Sequence of chain 3.D:
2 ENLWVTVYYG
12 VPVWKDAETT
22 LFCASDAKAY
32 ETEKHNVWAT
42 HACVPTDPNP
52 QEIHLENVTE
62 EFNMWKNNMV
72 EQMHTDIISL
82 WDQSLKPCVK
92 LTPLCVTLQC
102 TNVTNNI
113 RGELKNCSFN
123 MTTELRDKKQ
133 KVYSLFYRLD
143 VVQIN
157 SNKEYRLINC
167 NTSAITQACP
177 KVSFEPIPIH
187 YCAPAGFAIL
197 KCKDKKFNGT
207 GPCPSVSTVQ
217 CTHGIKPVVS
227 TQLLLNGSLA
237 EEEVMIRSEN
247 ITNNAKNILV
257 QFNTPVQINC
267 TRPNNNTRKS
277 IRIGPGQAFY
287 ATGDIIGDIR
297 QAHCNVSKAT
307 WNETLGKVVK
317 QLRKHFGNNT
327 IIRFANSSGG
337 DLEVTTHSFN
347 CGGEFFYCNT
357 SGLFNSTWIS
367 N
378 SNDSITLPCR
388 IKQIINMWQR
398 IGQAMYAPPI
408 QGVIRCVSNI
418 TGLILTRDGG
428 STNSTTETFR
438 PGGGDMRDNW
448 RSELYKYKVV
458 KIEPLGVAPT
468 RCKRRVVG

The protein below binds the small molecule below.
Small molecule (SMILES): CC(=O)N[C@H]1[C@H](O[C@H]2[C@H](O)[C@@H](NC(C)=O)CO[C@@H]2CO)O[C@H](CO)[C@@H](O[C@@H]2O[C@H](CO)[C@@H](O)[C@H](O)[C@@H]2O)[C@@H]1O

Binding-site contacts:
Ligand atom C2 contacts residue ASN105 of chain 3.A at 3.4 Å.
Ligand atom C5 contacts residue ASN107 of chain 3.A at 3.0 Å.
Ligand atom O3 contacts residue ASN107 of chain 3.A at 4.4 Å.
Ligand atom O7 contacts residue PRO58 of chain 3.C at 3.3 Å.
Ligand atom C7 contacts residue ASN105 of chain 3.A at 3.0 Å.
Ligand atom C7 contacts residue ARG106 of chain 3.A at 4.3 Å.
Ligand atom O6 contacts residue SER61 of chain 3.C at 4.2 Å.
Ligand atom C2 contacts residue ASN107 of chain 3.A at 2.8 Å.
Ligand atom O6 contacts residue GLU2 of chain 3.D at 3.4 Å (salt-bridge).
Ligand atom O3 contacts residue ASN105 of chain 3.A at 3.6 Å.
Ligand atom C5 contacts residue GLU2 of chain 3.D at 4.4 Å.
Ligand atom O6 contacts residue ASN107 of chain 3.A at 4.2 Å.
Ligand atom O6 contacts residue PRO62 of chain 3.C at 3.0 Å.
Ligand atom O7 contacts residue ASN107 of chain 3.A at 4.3 Å.
Ligand atom C5 contacts residue PRO62 of chain 3.C at 3.7 Å (hydrophobic).
Ligand atom O7 contacts residue ASN105 of chain 3.A at 4.0 Å.
Ligand atom C7 contacts residue GLY59 of chain 3.C at 3.8 Å.
Ligand atom O5 contacts residue ASN107 of chain 3.A at 1.8 Å (h-bond).
Ligand atom N2 contacts residue ASN107 of chain 3.A at 3.1 Å (h-bond).
Ligand atom O4 contacts residue ASN107 of chain 3.A at 4.4 Å.
Ligand atom C7 contacts residue PRO58 of chain 3.C at 4.4 Å (hydrophobic).
Ligand atom C6 contacts residue ASN107 of chain 3.A at 4.1 Å.
Ligand atom C7 contacts residue ASN107 of chain 3.A at 4.3 Å.
Ligand atom C6 contacts residue PRO62 of chain 3.C at 3.6 Å (hydrophobic).
Ligand atom C4 contacts residue ASN107 of chain 3.A at 3.6 Å.
Ligand atom C1 contacts residue ASN105 of chain 3.A at 4.1 Å.
Ligand atom O4 contacts residue PRO62 of chain 3.C at 3.7 Å.
Ligand atom C3 contacts residue ASN107 of chain 3.A at 3.1 Å.
Ligand atom C6 contacts residue GLU2 of chain 3.D at 4.2 Å.
Ligand atom C4 contacts residue PRO62 of chain 3.C at 4.3 Å (hydrophobic).
Ligand atom C3 contacts residue ASN105 of chain 3.A at 3.5 Å.
Ligand atom C8 contacts residue ASN105 of chain 3.A at 3.2 Å.
Ligand atom O7 contacts residue GLY59 of chain 3.C at 3.1 Å (h-bond).
Ligand atom C1 contacts residue ASN107 of chain 3.A at 1.4 Å.
Ligand atom N2 contacts residue ASN105 of chain 3.A at 2.3 Å (h-bond).
Ligand atom N2 contacts residue ARG106 of chain 3.A at 3.9 Å.
Ligand atom C8 contacts residue GLY59 of chain 3.C at 4.1 Å.
Ligand atom O6 contacts residue ARG56 of chain 3.C at 3.1 Å (salt-bridge).
Ligand atom C6 contacts residue ARG56 of chain 3.C at 3.3 Å.

Sequence of chain 3.A:
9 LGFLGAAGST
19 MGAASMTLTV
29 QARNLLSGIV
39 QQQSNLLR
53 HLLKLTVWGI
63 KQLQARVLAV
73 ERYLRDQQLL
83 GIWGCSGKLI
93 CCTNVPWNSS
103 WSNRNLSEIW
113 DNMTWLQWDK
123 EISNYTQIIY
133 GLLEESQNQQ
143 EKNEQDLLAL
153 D

Sequence of chain 3.C:
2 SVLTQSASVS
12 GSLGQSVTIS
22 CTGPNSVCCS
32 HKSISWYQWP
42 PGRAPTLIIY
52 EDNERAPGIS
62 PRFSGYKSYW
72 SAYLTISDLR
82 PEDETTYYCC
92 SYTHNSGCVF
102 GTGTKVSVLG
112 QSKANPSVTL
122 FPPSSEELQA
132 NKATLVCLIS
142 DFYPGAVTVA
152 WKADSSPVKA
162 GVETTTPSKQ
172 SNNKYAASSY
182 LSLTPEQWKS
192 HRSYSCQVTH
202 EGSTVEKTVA